Binding-site contacts:
Ligand atom C4 contacts residue THR28 of chain 1.A at 4.0 Å.
Ligand atom O6 contacts residue ASN157 of chain 1.A at 2.8 Å (h-bond).
Ligand atom O6 contacts residue THR28 of chain 1.A at 3.2 Å.
Ligand atom C2 contacts residue ASN157 of chain 1.A at 4.0 Å.
Ligand atom C4 contacts residue ASN117 of chain 1.A at 3.7 Å.
Ligand atom C3 contacts residue ASP142 of chain 1.A at 4.0 Å.
Ligand atom O4 contacts residue ASN117 of chain 1.A at 3.4 Å (h-bond).
Ligand atom C6 contacts residue ASP142 of chain 1.A at 4.1 Å.
Ligand atom O2 contacts residue TYR30 of chain 1.A at 4.2 Å.
Ligand atom C2 contacts residue ARG29 of chain 1.A at 3.5 Å.
Ligand atom C2 contacts residue TRP120 of chain 1.A at 4.0 Å (hydrophobic).
Ligand atom C6 contacts residue ASN157 of chain 1.A at 3.8 Å.
Ligand atom O6 contacts residue ARG29 of chain 1.A at 2.9 Å (salt-bridge).
Ligand atom C6 contacts residue ASN117 of chain 1.A at 3.6 Å.
Ligand atom C1 contacts residue ARG29 of chain 1.A at 3.5 Å.
Ligand atom O2 contacts residue LYS94 of chain 1.A at 3.8 Å.
Ligand atom O2 contacts residue ARG29 of chain 1.A at 2.9 Å (salt-bridge).
Ligand atom O4 contacts residue TYR30 of chain 1.A at 4.1 Å.
Ligand atom C4 contacts residue ASP142 of chain 1.A at 3.6 Å.
Ligand atom O6 contacts residue TRP120 of chain 1.A at 3.8 Å.
Ligand atom O1 contacts residue ASN157 of chain 1.A at 3.1 Å (h-bond).
Ligand atom C1 contacts residue ASN157 of chain 1.A at 3.5 Å.
Ligand atom O1 contacts residue LYS94 of chain 1.A at 3.6 Å.
Ligand atom C3 contacts residue TRP120 of chain 1.A at 3.9 Å (hydrophobic).
Ligand atom C5 contacts residue THR28 of chain 1.A at 3.5 Å.
Ligand atom C6 contacts residue TRP120 of chain 1.A at 3.8 Å (hydrophobic).
Ligand atom O3 contacts residue TRP120 of chain 1.A at 2.9 Å (h-bond).
Ligand atom O3 contacts residue TYR30 of chain 1.A at 3.7 Å.
Ligand atom C3 contacts residue TYR30 of chain 1.A at 3.7 Å (hydrophobic).
Ligand atom C3 contacts residue ARG29 of chain 1.A at 3.5 Å.
Ligand atom C1 contacts residue THR28 of chain 1.A at 4.1 Å.
Ligand atom C6 contacts residue ARG29 of chain 1.A at 3.7 Å.
Ligand atom C6 contacts residue THR28 of chain 1.A at 3.6 Å.
Ligand atom C5 contacts residue ASP142 of chain 1.A at 3.7 Å.
Ligand atom C5 contacts residue ASN117 of chain 1.A at 4.2 Å.
Ligand atom O4 contacts residue ASP142 of chain 1.A at 2.6 Å (salt-bridge).
Ligand atom O6 contacts residue ASN117 of chain 1.A at 2.8 Å (h-bond).
Ligand atom O5 contacts residue ASN157 of chain 1.A at 2.9 Å (h-bond).
Ligand atom O5 contacts residue THR28 of chain 1.A at 4.0 Å.
Ligand atom C5 contacts residue ASN157 of chain 1.A at 4.0 Å.

Sequence of chain 1.A:
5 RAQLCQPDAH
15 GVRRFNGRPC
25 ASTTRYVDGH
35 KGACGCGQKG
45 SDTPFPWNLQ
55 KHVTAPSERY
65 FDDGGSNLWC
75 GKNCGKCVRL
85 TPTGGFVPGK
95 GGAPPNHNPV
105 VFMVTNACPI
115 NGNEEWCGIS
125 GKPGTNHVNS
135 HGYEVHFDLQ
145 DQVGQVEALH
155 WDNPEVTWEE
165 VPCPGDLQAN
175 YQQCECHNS

The protein below binds the small molecule below.
Small molecule (SMILES): OC[C@H]1O[C@@H](O[C@H]2[C@H](O)[C@@H](O)[C@H](O)O[C@@H]2CO)[C@H](O)[C@@H](O)[C@@H]1O